Binding-site contacts:
Ligand atom C4 contacts residue ILE58 of chain 1.A at 3.5 Å (hydrophobic).
Ligand atom O contacts residue GLU35 of chain 1.A at 3.4 Å (salt-bridge).
Ligand atom C5 contacts residue ASN59 of chain 1.A at 3.4 Å.
Ligand atom C5 contacts residue GLN57 of chain 1.A at 3.0 Å.
Ligand atom C contacts residue VAL109 of chain 1.A at 4.5 Å (hydrophobic).
Ligand atom C2 contacts residue ALA107 of chain 1.A at 3.8 Å (hydrophobic).
Ligand atom C3 contacts residue TRP63 of chain 1.A at 3.6 Å (hydrophobic).
Ligand atom C4 contacts residue TRP63 of chain 1.A at 3.8 Å (hydrophobic).
Ligand atom O contacts residue LEU56 of chain 1.A at 4.2 Å.
Ligand atom C2 contacts residue ILE98 of chain 1.A at 3.8 Å (hydrophobic).
Ligand atom O contacts residue GLN57 of chain 1.A at 3.0 Å (h-bond).
Ligand atom C1 contacts residue TRP108 of chain 1.A at 3.3 Å (hydrophobic).
Ligand atom C6 contacts residue ALA107 of chain 1.A at 3.6 Å (hydrophobic).
Ligand atom C contacts residue ALA107 of chain 1.A at 3.8 Å (hydrophobic).
Ligand atom C contacts residue GLU35 of chain 1.A at 4.2 Å.
Ligand atom C3 contacts residue ASN59 of chain 1.A at 4.1 Å.
Ligand atom C contacts residue TRP108 of chain 1.A at 4.1 Å (hydrophobic).
Ligand atom C6 contacts residue GLN57 of chain 1.A at 3.4 Å.
Ligand atom C3 contacts residue TRP108 of chain 1.A at 4.5 Å (hydrophobic).
Ligand atom C5 contacts residue ILE58 of chain 1.A at 3.9 Å (hydrophobic).
Ligand atom O contacts residue ASP52 of chain 1.A at 3.5 Å (salt-bridge).
Ligand atom C2 contacts residue TRP108 of chain 1.A at 3.6 Å (hydrophobic).
Ligand atom C3 contacts residue GLN57 of chain 1.A at 4.5 Å.
Ligand atom C1 contacts residue ALA107 of chain 1.A at 3.0 Å (hydrophobic).
Ligand atom C contacts residue ASP52 of chain 1.A at 4.2 Å.
Ligand atom C6 contacts residue TRP108 of chain 1.A at 4.0 Å (hydrophobic).
Ligand atom C3 contacts residue ILE98 of chain 1.A at 3.5 Å (hydrophobic).
Ligand atom C contacts residue GLN57 of chain 1.A at 3.6 Å.
Ligand atom C3 contacts residue ILE58 of chain 1.A at 4.1 Å (hydrophobic).
Ligand atom C5 contacts residue ASP52 of chain 1.A at 4.0 Å.
Ligand atom C4 contacts residue ASN59 of chain 1.A at 2.9 Å.
Ligand atom O contacts residue TRP108 of chain 1.A at 4.1 Å.
Ligand atom C1 contacts residue GLN57 of chain 1.A at 4.3 Å.
Ligand atom C4 contacts residue GLN57 of chain 1.A at 3.6 Å.

A small-molecule ligand and the protein it binds are described below.
Small molecule (SMILES): OCc1ccccc1

Sequence of chain 1.A:
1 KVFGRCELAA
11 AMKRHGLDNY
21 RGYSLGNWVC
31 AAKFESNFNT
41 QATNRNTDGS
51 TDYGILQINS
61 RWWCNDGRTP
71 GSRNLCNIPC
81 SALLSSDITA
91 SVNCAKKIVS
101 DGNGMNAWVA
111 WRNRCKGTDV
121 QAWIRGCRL